Sequence of chain 1.D:
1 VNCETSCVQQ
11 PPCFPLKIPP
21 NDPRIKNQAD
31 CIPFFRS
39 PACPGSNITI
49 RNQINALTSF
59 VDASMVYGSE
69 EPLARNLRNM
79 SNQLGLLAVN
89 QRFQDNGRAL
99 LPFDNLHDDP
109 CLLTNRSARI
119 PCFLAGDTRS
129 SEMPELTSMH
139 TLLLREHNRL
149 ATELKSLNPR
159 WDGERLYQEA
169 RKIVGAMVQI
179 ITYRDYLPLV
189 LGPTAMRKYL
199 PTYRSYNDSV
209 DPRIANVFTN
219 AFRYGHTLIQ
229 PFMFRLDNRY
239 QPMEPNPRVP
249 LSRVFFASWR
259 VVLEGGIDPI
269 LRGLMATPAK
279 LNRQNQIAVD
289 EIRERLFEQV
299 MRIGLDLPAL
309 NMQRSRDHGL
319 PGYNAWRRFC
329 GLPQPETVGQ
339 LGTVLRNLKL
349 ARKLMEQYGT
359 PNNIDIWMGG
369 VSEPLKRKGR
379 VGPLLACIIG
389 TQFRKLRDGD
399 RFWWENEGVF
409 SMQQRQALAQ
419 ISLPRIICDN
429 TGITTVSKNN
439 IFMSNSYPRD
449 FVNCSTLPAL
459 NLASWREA

Binding-site contacts:
Ligand atom C7 contacts residue TRP257 of chain 1.D at 3.9 Å (hydrophobic).
Ligand atom C6 contacts residue ALA116 of chain 1.D at 4.4 Å (hydrophobic).
Ligand atom C6 contacts residue LEU261 of chain 1.D at 4.0 Å (hydrophobic).
Ligand atom C3 contacts residue ASN113 of chain 1.D at 3.8 Å.
Ligand atom C6 contacts residue SER115 of chain 1.D at 4.4 Å.
Ligand atom C2 contacts residue ASN113 of chain 1.D at 2.4 Å.
Ligand atom O5 contacts residue ASN113 of chain 1.D at 2.4 Å (h-bond).
Ligand atom C5 contacts residue ASN113 of chain 1.D at 3.7 Å.
Ligand atom C7 contacts residue ASN113 of chain 1.D at 3.6 Å.
Ligand atom O6 contacts residue LEU261 of chain 1.D at 4.1 Å.
Ligand atom O6 contacts residue ALA116 of chain 1.D at 3.4 Å.
Ligand atom C1 contacts residue ASN113 of chain 1.D at 1.5 Å.
Ligand atom C1 contacts residue TRP257 of chain 1.D at 4.1 Å (hydrophobic).
Ligand atom O5 contacts residue ALA116 of chain 1.D at 3.6 Å.
Ligand atom O6 contacts residue SER115 of chain 1.D at 3.7 Å.
Ligand atom O7 contacts residue ASN113 of chain 1.D at 4.0 Å.
Ligand atom N2 contacts residue ASN113 of chain 1.D at 2.9 Å (h-bond).
Ligand atom C1 contacts residue SER115 of chain 1.D at 4.2 Å.
Ligand atom O7 contacts residue TRP257 of chain 1.D at 3.1 Å.
Ligand atom O5 contacts residue SER115 of chain 1.D at 4.1 Å.
Ligand atom C5 contacts residue SER115 of chain 1.D at 4.0 Å.
Ligand atom O5 contacts residue TRP257 of chain 1.D at 4.1 Å.
Ligand atom C1 contacts residue ALA116 of chain 1.D at 4.2 Å (hydrophobic).
Ligand atom N2 contacts residue TRP257 of chain 1.D at 4.3 Å.
Ligand atom C4 contacts residue ASN113 of chain 1.D at 4.2 Å.
Ligand atom C2 contacts residue TRP257 of chain 1.D at 3.9 Å (hydrophobic).

This small molecule binds to this protein.
Small molecule (SMILES): CC(=O)N[C@@H]1[C@@H](O)[C@H](O)[C@@H](CO)O[C@H]1O